Binding-site contacts:
Ligand atom F26 contacts residue TRP33 of chain 4.A at 3.9 Å.
Ligand atom C09 contacts residue SER103 of chain 4.A at 3.6 Å.
Ligand atom C05 contacts residue SER103 of chain 4.A at 3.6 Å.
Ligand atom F26 contacts residue ALA53 of chain 4.A at 3.7 Å.
Ligand atom C17 contacts residue GLU421 of chain 4.A at 3.2 Å.
Ligand atom C05 contacts residue TRP56 of chain 4.A at 3.9 Å (hydrophobic).
Ligand atom C03 contacts residue TRP56 of chain 4.A at 3.9 Å (hydrophobic).
Ligand atom C07 contacts residue SER103 of chain 4.A at 4.0 Å.
Ligand atom C11 contacts residue TRP56 of chain 4.A at 3.7 Å (hydrophobic).
Ligand atom C01 contacts residue ALA53 of chain 4.A at 3.9 Å (hydrophobic).
Ligand atom C05 contacts residue PHE104 of chain 4.A at 4.2 Å (hydrophobic).
Ligand atom C02 contacts residue PHE104 of chain 4.A at 3.8 Å (hydrophobic).
Ligand atom C01 contacts residue TRP56 of chain 4.A at 4.0 Å (hydrophobic).
Ligand atom C01 contacts residue PHE104 of chain 4.A at 3.4 Å (hydrophobic).
Ligand atom C05 contacts residue MET85 of chain 4.A at 4.1 Å (hydrophobic).
Ligand atom C02 contacts residue ALA53 of chain 4.A at 3.3 Å (hydrophobic).
Ligand atom C06 contacts residue TRP56 of chain 4.A at 4.0 Å (hydrophobic).
Ligand atom C07 contacts residue ILE48 of chain 4.A at 4.2 Å (hydrophobic).
Ligand atom C09 contacts residue TRP56 of chain 4.A at 3.8 Å (hydrophobic).
Ligand atom C17 contacts residue TRP56 of chain 4.A at 4.0 Å (hydrophobic).
Ligand atom C02 contacts residue TRP56 of chain 4.A at 4.0 Å (hydrophobic).
Ligand atom C04 contacts residue MET85 of chain 4.A at 4.1 Å (hydrophobic).
Ligand atom F26 contacts residue ARG57 of chain 4.A at 3.2 Å.
Ligand atom O08 contacts residue PHE104 of chain 4.A at 3.7 Å.
Ligand atom C09 contacts residue PHE422 of chain 4.A at 3.4 Å (hydrophobic).
Ligand atom F26 contacts residue TRP56 of chain 4.A at 4.1 Å.
Ligand atom C03 contacts residue ARG57 of chain 4.A at 4.0 Å.
Ligand atom C06 contacts residue SER103 of chain 4.A at 4.2 Å.
Ligand atom C16 contacts residue GLU421 of chain 4.A at 3.8 Å.
Ligand atom C06 contacts residue PHE104 of chain 4.A at 3.6 Å (hydrophobic).
Ligand atom F26 contacts residue LEU83 of chain 4.A at 3.7 Å.
Ligand atom C03 contacts residue ALA53 of chain 4.A at 3.8 Å (hydrophobic).
Ligand atom C17 contacts residue PHE422 of chain 4.A at 4.3 Å (hydrophobic).
Ligand atom O08 contacts residue ILE48 of chain 4.A at 3.9 Å.
Ligand atom F26 contacts residue VAL60 of chain 4.A at 3.8 Å.
Ligand atom C04 contacts residue LEU83 of chain 4.A at 3.9 Å (hydrophobic).
Ligand atom C04 contacts residue TRP56 of chain 4.A at 3.9 Å (hydrophobic).
Ligand atom C03 contacts residue LEU83 of chain 4.A at 4.0 Å (hydrophobic).
Ligand atom C07 contacts residue PHE104 of chain 4.A at 3.9 Å (hydrophobic).
Ligand atom C10 contacts residue PHE422 of chain 4.A at 3.6 Å (hydrophobic).

Sequence of chain 4.A:
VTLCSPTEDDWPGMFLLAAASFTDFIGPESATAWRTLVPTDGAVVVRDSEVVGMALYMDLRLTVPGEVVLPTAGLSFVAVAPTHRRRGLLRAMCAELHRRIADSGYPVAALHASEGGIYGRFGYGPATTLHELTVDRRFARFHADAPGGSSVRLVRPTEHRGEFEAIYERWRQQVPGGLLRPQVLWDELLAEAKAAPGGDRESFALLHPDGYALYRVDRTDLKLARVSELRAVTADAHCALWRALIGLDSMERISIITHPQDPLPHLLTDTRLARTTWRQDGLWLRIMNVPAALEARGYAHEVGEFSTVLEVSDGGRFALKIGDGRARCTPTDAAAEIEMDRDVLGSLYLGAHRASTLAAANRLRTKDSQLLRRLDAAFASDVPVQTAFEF

This small molecule binds to this protein.
Small molecule (SMILES): O=C(CCCN1CCC(O)(c2ccc(Cl)cc2)CC1)c1ccc(F)cc1